The small molecule below binds the protein below.
Small molecule (SMILES): CSCC[C@H](NC(=O)[C@@H]1CCCN1C(=O)[C@H](CC(C)C)NC(=O)[C@H](CC(C)C)NC(=O)[C@H](CCCCN)NC(=O)[C@H](C)NC(=O)[C@H](CCCCN)NC(=O)[C@@H](N)CCCN=C(N)N)C(=O)N[C@@H](CCC(=O)O)C(=O)N[C@@H](CCC(=O)O)C(=O)N[C@@H](C)C(=O)N[C@@H](CC(C)C)C(=O)N[C@@H](CC(C)C)C(=O)N1CCC[C@H]1C=O

Binding-site contacts:
Ligand atom CA contacts residue GLN203 of chain 2.D at 3.5 Å.
Ligand atom CE contacts residue ARG165 of chain 2.D at 2.8 Å.
Ligand atom O contacts residue VAL127 of chain 2.D at 1.8 Å (h-bond).
Ligand atom CA contacts residue LEU161 of chain 2.D at 3.2 Å (hydrophobic).
Ligand atom O contacts residue GLN203 of chain 2.D at 1.3 Å (h-bond).
Ligand atom C contacts residue TYR162 of chain 2.D at 3.5 Å (hydrophobic).
Ligand atom CA contacts residue ILE130 of chain 2.D at 3.2 Å (hydrophobic).
Ligand atom O contacts residue SER163 of chain 2.D at 3.6 Å (h-bond).
Ligand atom N contacts residue LEU161 of chain 2.D at 3.3 Å (h-bond).
Ligand atom N contacts residue VAL125 of chain 2.D at 3.5 Å (h-bond).
Ligand atom CD2 contacts residue LEU161 of chain 2.D at 3.4 Å (hydrophobic).
Ligand atom N contacts residue GLN203 of chain 2.D at 3.7 Å.
Ligand atom O contacts residue VAL127 of chain 2.D at 2.2 Å.
Ligand atom O contacts residue LEU103 of chain 2.D at 3.6 Å.
Ligand atom C contacts residue GLN203 of chain 2.D at 2.3 Å.
Ligand atom CB contacts residue VAL125 of chain 2.D at 2.6 Å (hydrophobic).
Ligand atom CB contacts residue ILE104 of chain 2.D at 3.5 Å (hydrophobic).
Ligand atom CA contacts residue PHE126 of chain 2.D at 3.2 Å (hydrophobic).
Ligand atom CD1 contacts residue TYR162 of chain 2.D at 2.8 Å (hydrophobic).
Ligand atom O contacts residue LEU161 of chain 2.D at 3.3 Å (h-bond).
Ligand atom O contacts residue ILE130 of chain 2.D at 3.5 Å.
Ligand atom CG contacts residue TYR162 of chain 2.D at 3.1 Å (hydrophobic).
Ligand atom CD contacts residue GLN203 of chain 2.D at 2.8 Å.
Ligand atom CB contacts residue GLY105 of chain 2.D at 3.2 Å.
Ligand atom CD2 contacts residue PHE126 of chain 2.D at 3.3 Å (hydrophobic).
Ligand atom CB contacts residue TYR162 of chain 2.D at 2.6 Å (hydrophobic).
Ligand atom CA contacts residue TYR162 of chain 2.D at 3.5 Å (hydrophobic).
Ligand atom O contacts residue TYR162 of chain 2.D at 3.4 Å.
Ligand atom CB contacts residue ILE130 of chain 2.D at 3.4 Å (hydrophobic).
Ligand atom C contacts residue ILE130 of chain 2.D at 3.7 Å (hydrophobic).
Ligand atom CA contacts residue VAL125 of chain 2.D at 3.1 Å (hydrophobic).
Ligand atom N contacts residue GLY105 of chain 2.D at 3.1 Å (h-bond).
Ligand atom CG contacts residue PHE126 of chain 2.D at 3.7 Å (hydrophobic).
Ligand atom C contacts residue VAL127 of chain 2.D at 3.5 Å (hydrophobic).
Ligand atom N contacts residue GLN203 of chain 2.D at 2.9 Å (h-bond).
Ligand atom CD1 contacts residue GLN203 of chain 2.D at 3.4 Å.
Ligand atom SD contacts residue ARG165 of chain 2.D at 2.3 Å (salt-bridge).
Ligand atom CA contacts residue VAL127 of chain 2.D at 3.6 Å (hydrophobic).
Ligand atom C contacts residue VAL127 of chain 2.D at 3.0 Å (hydrophobic).
Ligand atom O contacts residue PHE126 of chain 2.D at 2.8 Å.

Sequence of chain 2.D:
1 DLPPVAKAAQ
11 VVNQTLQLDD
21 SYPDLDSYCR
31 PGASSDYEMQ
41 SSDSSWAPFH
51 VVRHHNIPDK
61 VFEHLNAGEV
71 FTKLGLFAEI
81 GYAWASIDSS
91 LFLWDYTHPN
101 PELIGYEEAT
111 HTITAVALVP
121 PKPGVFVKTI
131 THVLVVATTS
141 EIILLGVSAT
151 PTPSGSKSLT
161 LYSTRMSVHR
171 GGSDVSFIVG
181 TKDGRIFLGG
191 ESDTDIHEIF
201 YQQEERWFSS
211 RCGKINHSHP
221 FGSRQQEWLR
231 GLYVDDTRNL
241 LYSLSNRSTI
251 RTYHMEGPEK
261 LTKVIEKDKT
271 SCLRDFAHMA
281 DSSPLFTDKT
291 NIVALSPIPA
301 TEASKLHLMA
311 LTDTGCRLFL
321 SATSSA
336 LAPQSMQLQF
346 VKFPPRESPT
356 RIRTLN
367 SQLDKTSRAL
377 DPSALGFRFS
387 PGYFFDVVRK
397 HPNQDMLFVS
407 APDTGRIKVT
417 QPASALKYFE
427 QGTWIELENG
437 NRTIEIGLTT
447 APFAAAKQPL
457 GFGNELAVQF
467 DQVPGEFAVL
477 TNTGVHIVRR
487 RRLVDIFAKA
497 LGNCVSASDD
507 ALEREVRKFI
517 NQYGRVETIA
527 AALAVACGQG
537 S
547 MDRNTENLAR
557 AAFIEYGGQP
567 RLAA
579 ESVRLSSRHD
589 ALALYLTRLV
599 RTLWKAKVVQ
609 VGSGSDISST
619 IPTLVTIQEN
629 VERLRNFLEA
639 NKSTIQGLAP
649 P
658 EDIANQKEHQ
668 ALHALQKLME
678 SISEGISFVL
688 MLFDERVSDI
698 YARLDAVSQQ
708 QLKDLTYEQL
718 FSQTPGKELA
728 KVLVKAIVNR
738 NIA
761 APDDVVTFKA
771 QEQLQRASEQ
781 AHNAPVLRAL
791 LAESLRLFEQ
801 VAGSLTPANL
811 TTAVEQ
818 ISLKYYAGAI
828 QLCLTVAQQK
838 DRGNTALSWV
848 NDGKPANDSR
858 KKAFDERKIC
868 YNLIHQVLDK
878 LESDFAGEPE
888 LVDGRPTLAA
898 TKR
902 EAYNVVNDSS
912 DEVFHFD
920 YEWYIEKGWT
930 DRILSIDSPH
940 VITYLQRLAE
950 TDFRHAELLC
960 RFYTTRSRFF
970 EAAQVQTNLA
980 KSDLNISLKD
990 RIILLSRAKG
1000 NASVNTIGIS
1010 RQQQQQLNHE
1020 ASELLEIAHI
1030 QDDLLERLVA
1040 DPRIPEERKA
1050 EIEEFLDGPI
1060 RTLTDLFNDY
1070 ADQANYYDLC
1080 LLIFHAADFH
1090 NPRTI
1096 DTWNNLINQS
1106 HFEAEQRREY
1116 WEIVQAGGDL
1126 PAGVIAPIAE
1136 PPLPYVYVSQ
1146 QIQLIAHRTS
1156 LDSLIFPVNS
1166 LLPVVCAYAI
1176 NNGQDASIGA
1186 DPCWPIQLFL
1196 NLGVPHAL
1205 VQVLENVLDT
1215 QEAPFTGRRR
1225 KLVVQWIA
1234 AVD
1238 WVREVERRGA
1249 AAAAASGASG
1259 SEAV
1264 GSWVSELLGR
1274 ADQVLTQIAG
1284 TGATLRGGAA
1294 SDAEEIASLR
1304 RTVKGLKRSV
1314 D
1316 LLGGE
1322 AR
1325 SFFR